Sequence of chain 1.A:
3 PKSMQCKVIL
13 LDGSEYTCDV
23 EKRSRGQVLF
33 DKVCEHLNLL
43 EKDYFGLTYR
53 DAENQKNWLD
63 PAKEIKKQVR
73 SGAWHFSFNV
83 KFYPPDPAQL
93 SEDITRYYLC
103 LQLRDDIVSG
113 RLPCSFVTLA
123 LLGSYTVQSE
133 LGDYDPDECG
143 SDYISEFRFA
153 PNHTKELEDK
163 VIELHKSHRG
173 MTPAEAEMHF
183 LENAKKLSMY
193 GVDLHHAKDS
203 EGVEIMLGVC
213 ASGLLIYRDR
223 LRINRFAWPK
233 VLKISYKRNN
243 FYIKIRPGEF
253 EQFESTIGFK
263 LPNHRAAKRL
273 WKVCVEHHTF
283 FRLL

A protein and the small-molecule ligand that binds it are described below.
Small molecule (SMILES): CN(C)Cc1ccc(C#N)cc1

Binding-site contacts:
Ligand atom C2 contacts residue GLU17 of chain 1.A at 3.2 Å.
Ligand atom C1 contacts residue ILE11 of chain 1.A at 3.8 Å (hydrophobic).
Ligand atom C5 contacts residue LYS9 of chain 1.A at 3.9 Å.
Ligand atom C7 contacts residue PHE78 of chain 1.A at 3.6 Å (hydrophobic).
Ligand atom C3 contacts residue HIS77 of chain 1.A at 3.3 Å.
Ligand atom C5 contacts residue PHE78 of chain 1.A at 3.2 Å (hydrophobic).
Ligand atom C5 contacts residue GLU17 of chain 1.A at 4.5 Å.
Ligand atom C4 contacts residue ILE11 of chain 1.A at 3.7 Å (hydrophobic).
Ligand atom C4 contacts residue PHE78 of chain 1.A at 4.2 Å (hydrophobic).
Ligand atom C4 contacts residue LYS9 of chain 1.A at 3.9 Å.
Ligand atom N1 contacts residue PHE78 of chain 1.A at 3.4 Å.
Ligand atom N contacts residue GLU17 of chain 1.A at 3.3 Å (salt-bridge).
Ligand atom C7 contacts residue HIS77 of chain 1.A at 3.9 Å.
Ligand atom C3 contacts residue GLU17 of chain 1.A at 3.6 Å.
Ligand atom C6 contacts residue ILE11 of chain 1.A at 4.0 Å (hydrophobic).
Ligand atom C5 contacts residue ILE11 of chain 1.A at 3.5 Å (hydrophobic).
Ligand atom C4 contacts residue HIS77 of chain 1.A at 3.5 Å.
Ligand atom N1 contacts residue THR50 of chain 1.A at 4.4 Å.
Ligand atom C contacts residue LYS9 of chain 1.A at 4.4 Å.
Ligand atom C6 contacts residue HIS77 of chain 1.A at 3.5 Å.
Ligand atom C4 contacts residue GLU17 of chain 1.A at 3.3 Å.
Ligand atom C contacts residue GLU17 of chain 1.A at 3.3 Å.
Ligand atom N1 contacts residue SER79 of chain 1.A at 3.7 Å.
Ligand atom C2 contacts residue LYS9 of chain 1.A at 4.5 Å.
Ligand atom C7 contacts residue SER79 of chain 1.A at 4.3 Å.
Ligand atom C9 contacts residue HIS77 of chain 1.A at 3.4 Å.
Ligand atom C2 contacts residue HIS77 of chain 1.A at 3.3 Å.
Ligand atom C3 contacts residue ILE11 of chain 1.A at 4.4 Å (hydrophobic).
Ligand atom C1 contacts residue GLU17 of chain 1.A at 3.2 Å.
Ligand atom N1 contacts residue HIS77 of chain 1.A at 3.9 Å.
Ligand atom C6 contacts residue PHE78 of chain 1.A at 3.9 Å (hydrophobic).
Ligand atom C8 contacts residue HIS77 of chain 1.A at 3.8 Å.
Ligand atom C5 contacts residue HIS77 of chain 1.A at 3.4 Å.